Sequence of chain 1.A:
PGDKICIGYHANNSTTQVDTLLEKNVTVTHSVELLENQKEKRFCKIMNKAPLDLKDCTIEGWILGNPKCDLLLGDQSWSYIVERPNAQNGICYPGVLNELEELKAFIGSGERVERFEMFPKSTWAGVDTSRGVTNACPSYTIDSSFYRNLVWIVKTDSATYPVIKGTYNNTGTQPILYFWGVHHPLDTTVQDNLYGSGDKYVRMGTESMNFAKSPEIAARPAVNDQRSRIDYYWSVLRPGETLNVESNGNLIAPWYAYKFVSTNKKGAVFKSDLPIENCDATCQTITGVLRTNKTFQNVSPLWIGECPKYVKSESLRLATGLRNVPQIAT

A small-molecule ligand and the protein it binds are described below.
Small molecule (SMILES): CC(=O)N[C@@H]1[C@@H](O)[C@H](O)[C@@H](CO)O[C@H]1O

Sequence of chain 1.C:
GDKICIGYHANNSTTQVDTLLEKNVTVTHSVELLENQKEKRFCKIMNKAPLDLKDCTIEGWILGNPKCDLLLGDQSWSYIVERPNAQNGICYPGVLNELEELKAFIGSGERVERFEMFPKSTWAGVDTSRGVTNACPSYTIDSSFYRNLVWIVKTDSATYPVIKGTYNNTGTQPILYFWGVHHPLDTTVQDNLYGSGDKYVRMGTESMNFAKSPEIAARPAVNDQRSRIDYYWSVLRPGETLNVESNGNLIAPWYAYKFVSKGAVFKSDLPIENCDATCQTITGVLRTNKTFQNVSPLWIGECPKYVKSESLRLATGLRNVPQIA

Binding-site contacts:
Ligand atom N2 contacts residue ASN171 of chain 1.A at 2.8 Å (h-bond).
Ligand atom C7 contacts residue ASN171 of chain 1.A at 3.6 Å.
Ligand atom O5 contacts residue ASN171 of chain 1.A at 2.4 Å (h-bond).
Ligand atom C3 contacts residue ASN171 of chain 1.A at 3.6 Å.
Ligand atom O7 contacts residue ASN171 of chain 1.A at 3.9 Å.
Ligand atom C8 contacts residue PRO223 of chain 1.C at 4.2 Å (hydrophobic).
Ligand atom C2 contacts residue ASN171 of chain 1.A at 2.3 Å.
Ligand atom O5 contacts residue THR173 of chain 1.A at 4.0 Å.
Ligand atom C5 contacts residue ASN171 of chain 1.A at 3.6 Å.
Ligand atom N2 contacts residue THR244 of chain 1.A at 3.3 Å (h-bond).
Ligand atom C2 contacts residue THR244 of chain 1.A at 4.2 Å.
Ligand atom C7 contacts residue THR244 of chain 1.A at 3.7 Å.
Ligand atom C8 contacts residue THR244 of chain 1.A at 3.6 Å.
Ligand atom C1 contacts residue THR244 of chain 1.A at 4.2 Å.
Ligand atom C4 contacts residue ASN171 of chain 1.A at 4.1 Å.
Ligand atom C1 contacts residue ASN171 of chain 1.A at 1.4 Å.